A small-molecule ligand and the protein it binds are described below.
Small molecule (SMILES): CN(Cc1cnc2nc(N)nc(N)c2n1)c1ccc(C(=O)N[C@@H](CCC(=O)O)C(=O)O)cc1

Sequence of chain 1.A:
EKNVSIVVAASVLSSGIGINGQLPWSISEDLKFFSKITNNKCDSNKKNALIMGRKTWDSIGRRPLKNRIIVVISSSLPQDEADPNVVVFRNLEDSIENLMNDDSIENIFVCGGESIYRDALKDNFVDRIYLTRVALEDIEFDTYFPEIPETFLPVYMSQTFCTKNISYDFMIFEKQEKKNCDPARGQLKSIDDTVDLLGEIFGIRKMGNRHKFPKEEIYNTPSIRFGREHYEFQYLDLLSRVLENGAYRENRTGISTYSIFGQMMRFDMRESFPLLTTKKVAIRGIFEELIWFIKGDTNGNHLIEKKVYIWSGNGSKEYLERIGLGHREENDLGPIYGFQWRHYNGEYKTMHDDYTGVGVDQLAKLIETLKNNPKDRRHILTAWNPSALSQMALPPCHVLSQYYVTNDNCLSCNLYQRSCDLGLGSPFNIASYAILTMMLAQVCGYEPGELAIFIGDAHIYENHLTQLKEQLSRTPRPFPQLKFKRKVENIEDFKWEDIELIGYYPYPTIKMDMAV

Binding-site contacts:
Ligand atom C4 contacts residue PHE34 of chain 1.A at 3.3 Å (hydrophobic).
Ligand atom N3 contacts residue VAL7 of chain 1.A at 3.3 Å.
Ligand atom C14 contacts residue ILE60 of chain 1.A at 3.6 Å (hydrophobic).
Ligand atom C6 contacts residue NDP1 of chain 1.I at 3.5 Å.
Ligand atom CM contacts residue THR56 of chain 1.A at 3.2 Å.
Ligand atom O2 contacts residue ARG68 of chain 1.A at 3.1 Å (salt-bridge).
Ligand atom N1 contacts residue ASP30 of chain 1.A at 2.8 Å (salt-bridge).
Ligand atom O2 contacts residue LEU65 of chain 1.A at 3.6 Å.
Ligand atom NA4 contacts residue PHE34 of chain 1.A at 3.5 Å.
Ligand atom NA2 contacts residue VAL8 of chain 1.A at 3.7 Å.
Ligand atom NA2 contacts residue THR132 of chain 1.A at 3.4 Å (h-bond).
Ligand atom N contacts residue LEU65 of chain 1.A at 3.6 Å.
Ligand atom C4 contacts residue VAL7 of chain 1.A at 3.3 Å (hydrophobic).
Ligand atom CT contacts residue ARG68 of chain 1.A at 3.7 Å.
Ligand atom C7 contacts residue LEU23 of chain 1.A at 3.6 Å (hydrophobic).
Ligand atom C4 contacts residue NDP1 of chain 1.I at 3.3 Å.
Ligand atom NA4 contacts residue CYS111 of chain 1.A at 3.1 Å (h-bond).
Ligand atom CT contacts residue SER35 of chain 1.A at 3.6 Å.
Ligand atom C2 contacts residue ASP30 of chain 1.A at 3.6 Å.
Ligand atom O2 contacts residue PHE34 of chain 1.A at 3.3 Å.
Ligand atom N3 contacts residue VAL8 of chain 1.A at 3.4 Å (h-bond).
Ligand atom O1 contacts residue ARG68 of chain 1.A at 3.3 Å (salt-bridge).
Ligand atom NA4 contacts residue TYR117 of chain 1.A at 3.6 Å (h-bond).
Ligand atom NA4 contacts residue NDP1 of chain 1.I at 3.7 Å.
Ligand atom N1 contacts residue ALA9 of chain 1.A at 3.6 Å.
Ligand atom N5 contacts residue NDP1 of chain 1.I at 3.2 Å.
Ligand atom NA2 contacts residue ASP30 of chain 1.A at 3.0 Å (salt-bridge).
Ligand atom C12 contacts residue PHE34 of chain 1.A at 3.7 Å (hydrophobic).
Ligand atom C4A contacts residue PHE34 of chain 1.A at 3.7 Å (hydrophobic).
Ligand atom NA4 contacts residue VAL7 of chain 1.A at 2.5 Å (h-bond).
Ligand atom OE1 contacts residue LEU31 of chain 1.A at 3.6 Å.
Ligand atom C9 contacts residue NDP1 of chain 1.I at 3.5 Å.
Ligand atom O2 contacts residue SER35 of chain 1.A at 3.6 Å.
Ligand atom N8 contacts residue ASP30 of chain 1.A at 3.8 Å.
Ligand atom C4A contacts residue NDP1 of chain 1.I at 3.1 Å.
Ligand atom N3 contacts residue PHE34 of chain 1.A at 3.5 Å.
Ligand atom C8A contacts residue NDP1 of chain 1.I at 3.5 Å.
Ligand atom C8A contacts residue ASP30 of chain 1.A at 3.7 Å.
Ligand atom O1 contacts residue SER35 of chain 1.A at 2.9 Å (h-bond).
Ligand atom N8 contacts residue LEU31 of chain 1.A at 3.7 Å.